Sequence of chain 2.F:
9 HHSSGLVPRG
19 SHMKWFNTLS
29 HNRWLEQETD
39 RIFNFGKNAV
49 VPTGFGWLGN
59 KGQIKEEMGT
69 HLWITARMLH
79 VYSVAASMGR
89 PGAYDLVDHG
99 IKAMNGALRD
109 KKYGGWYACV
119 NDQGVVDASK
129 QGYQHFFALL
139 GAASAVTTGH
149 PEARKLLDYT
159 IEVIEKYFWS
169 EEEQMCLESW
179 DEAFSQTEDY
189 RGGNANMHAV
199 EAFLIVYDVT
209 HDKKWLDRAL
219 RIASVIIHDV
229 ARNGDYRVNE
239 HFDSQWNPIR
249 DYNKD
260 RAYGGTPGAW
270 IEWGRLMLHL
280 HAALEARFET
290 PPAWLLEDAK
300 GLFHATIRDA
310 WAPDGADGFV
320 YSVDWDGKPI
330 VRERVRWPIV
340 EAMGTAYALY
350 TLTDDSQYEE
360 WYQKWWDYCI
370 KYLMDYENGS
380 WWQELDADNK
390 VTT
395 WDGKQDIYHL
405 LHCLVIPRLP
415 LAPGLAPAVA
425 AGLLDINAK

A small-molecule ligand and the protein it binds are described below.
Small molecule (SMILES): O=S(=O)(O)C[C@H]1O[C@](O)(CO)[C@@H](O)[C@@H]1O

Binding-site contacts:
Ligand atom O3 contacts residue TRP336 of chain 2.F at 3.4 Å.
Ligand atom O8 contacts residue TRP336 of chain 2.F at 3.9 Å.
Ligand atom O6 contacts residue GLU271 of chain 2.F at 3.1 Å (salt-bridge).
Ligand atom O2 contacts residue ARG75 of chain 2.F at 2.7 Å (salt-bridge).
Ligand atom O5 contacts residue ARG75 of chain 2.F at 3.6 Å.
Ligand atom C5 contacts residue TYR131 of chain 2.F at 3.9 Å (hydrophobic).
Ligand atom O7 contacts residue ASN192 of chain 2.F at 3.0 Å (h-bond).
Ligand atom O4 contacts residue HIS403 of chain 2.F at 3.0 Å (h-bond).
Ligand atom O7 contacts residue TYR131 of chain 2.F at 4.0 Å.
Ligand atom O5 contacts residue HIS196 of chain 2.F at 3.0 Å (h-bond).
Ligand atom C4 contacts residue HIS196 of chain 2.F at 4.0 Å.
Ligand atom C2 contacts residue TRP336 of chain 2.F at 3.9 Å (hydrophobic).
Ligand atom O5 contacts residue ASN192 of chain 2.F at 3.6 Å.
Ligand atom C4 contacts residue TRP336 of chain 2.F at 3.7 Å (hydrophobic).
Ligand atom O4 contacts residue TYR131 of chain 2.F at 3.4 Å (h-bond).
Ligand atom O1 contacts residue TRP71 of chain 2.F at 3.4 Å.
Ligand atom O3 contacts residue GLN382 of chain 2.F at 3.0 Å (h-bond).
Ligand atom C1 contacts residue ARG75 of chain 2.F at 3.5 Å.
Ligand atom O6 contacts residue MET195 of chain 2.F at 3.5 Å.
Ligand atom O5 contacts residue TYR131 of chain 2.F at 2.6 Å (h-bond).
Ligand atom C2 contacts residue HIS403 of chain 2.F at 3.8 Å.
Ligand atom O2 contacts residue HIS403 of chain 2.F at 3.1 Å.
Ligand atom C2 contacts residue TYR131 of chain 2.F at 3.9 Å (hydrophobic).
Ligand atom O6 contacts residue TRP336 of chain 2.F at 3.8 Å.
Ligand atom O2 contacts residue ASP400 of chain 2.F at 3.1 Å.
Ligand atom O1 contacts residue ASP400 of chain 2.F at 3.6 Å.
Ligand atom C4 contacts residue GLU271 of chain 2.F at 3.9 Å.
Ligand atom O1 contacts residue GLN399 of chain 2.F at 2.8 Å (h-bond).
Ligand atom C3 contacts residue HIS403 of chain 2.F at 3.8 Å.
Ligand atom C1 contacts residue TRP71 of chain 2.F at 3.8 Å (hydrophobic).
Ligand atom C3 contacts residue TYR131 of chain 2.F at 3.5 Å (hydrophobic).
Ligand atom C3 contacts residue ARG75 of chain 2.F at 3.8 Å.
Ligand atom C4 contacts residue HIS403 of chain 2.F at 3.4 Å.
Ligand atom C6 contacts residue TYR131 of chain 2.F at 3.6 Å (hydrophobic).
Ligand atom O4 contacts residue ARG75 of chain 2.F at 2.9 Å (salt-bridge).
Ligand atom O6 contacts residue HIS196 of chain 2.F at 3.2 Å (h-bond).
Ligand atom C2 contacts residue ARG75 of chain 2.F at 3.8 Å.
Ligand atom O6 contacts residue ASN192 of chain 2.F at 4.0 Å.
Ligand atom C5 contacts residue TRP336 of chain 2.F at 3.9 Å (hydrophobic).
Ligand atom S1 contacts residue ARG75 of chain 2.F at 3.7 Å.